Sequence of chain 1.B:
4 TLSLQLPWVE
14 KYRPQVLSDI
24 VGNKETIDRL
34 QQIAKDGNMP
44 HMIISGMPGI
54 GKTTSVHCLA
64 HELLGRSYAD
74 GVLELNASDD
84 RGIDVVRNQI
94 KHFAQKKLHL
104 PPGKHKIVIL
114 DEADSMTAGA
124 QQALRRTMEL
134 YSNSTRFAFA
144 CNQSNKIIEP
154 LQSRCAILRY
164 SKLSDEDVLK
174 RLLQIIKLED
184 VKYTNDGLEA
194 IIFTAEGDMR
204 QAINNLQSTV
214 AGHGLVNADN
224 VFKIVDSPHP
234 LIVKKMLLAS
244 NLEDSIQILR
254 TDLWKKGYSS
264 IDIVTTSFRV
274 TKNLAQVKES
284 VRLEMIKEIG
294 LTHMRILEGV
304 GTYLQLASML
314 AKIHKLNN

Sequence of chain 1.A:
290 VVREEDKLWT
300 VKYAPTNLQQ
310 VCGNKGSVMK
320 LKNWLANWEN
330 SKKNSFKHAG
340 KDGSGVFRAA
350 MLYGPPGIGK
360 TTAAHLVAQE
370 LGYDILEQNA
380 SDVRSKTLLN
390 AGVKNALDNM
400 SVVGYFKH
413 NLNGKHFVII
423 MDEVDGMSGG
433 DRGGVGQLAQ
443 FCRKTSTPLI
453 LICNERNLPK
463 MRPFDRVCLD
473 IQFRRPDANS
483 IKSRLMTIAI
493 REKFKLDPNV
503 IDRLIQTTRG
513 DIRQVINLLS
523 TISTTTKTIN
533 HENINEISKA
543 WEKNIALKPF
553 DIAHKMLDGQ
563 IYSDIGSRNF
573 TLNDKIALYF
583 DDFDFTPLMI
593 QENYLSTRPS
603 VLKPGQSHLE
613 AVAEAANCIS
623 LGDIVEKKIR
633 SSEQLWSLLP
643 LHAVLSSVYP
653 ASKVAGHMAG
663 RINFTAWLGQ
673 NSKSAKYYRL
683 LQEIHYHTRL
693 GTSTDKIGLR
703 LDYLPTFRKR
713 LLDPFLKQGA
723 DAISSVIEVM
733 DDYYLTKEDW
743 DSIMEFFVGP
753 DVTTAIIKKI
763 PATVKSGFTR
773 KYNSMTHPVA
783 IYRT

Binding-site contacts:
Ligand atom O3G contacts residue ASN456 of chain 1.A at 2.7 Å (h-bond).
Ligand atom PG contacts residue MG1 of chain 1.L at 2.9 Å.
Ligand atom O1A contacts residue ARG515 of chain 1.A at 3.2 Å (salt-bridge).
Ligand atom C5 contacts residue ILE514 of chain 1.A at 3.6 Å (hydrophobic).
Ligand atom O1B contacts residue THR360 of chain 1.A at 2.9 Å (h-bond).
Ligand atom N7 contacts residue ILE357 of chain 1.A at 3.0 Å (h-bond).
Ligand atom O2B contacts residue GLY358 of chain 1.A at 2.5 Å (h-bond).
Ligand atom O2G contacts residue MG1 of chain 1.L at 2.2 Å.
Ligand atom O2A contacts residue LYS359 of chain 1.A at 3.5 Å (salt-bridge).
Ligand atom O3B contacts residue LYS359 of chain 1.A at 3.1 Å (salt-bridge).
Ligand atom O2B contacts residue ILE357 of chain 1.A at 3.1 Å (h-bond).
Ligand atom O3B contacts residue MG1 of chain 1.L at 3.5 Å.
Ligand atom O3A contacts residue ARG515 of chain 1.A at 3.1 Å (salt-bridge).
Ligand atom S1G contacts residue GLY356 of chain 1.A at 3.5 Å (h-bond).
Ligand atom O2A contacts residue GLY358 of chain 1.A at 3.2 Å.
Ligand atom O3G contacts residue ARG128 of chain 1.B at 2.8 Å (salt-bridge).
Ligand atom N1 contacts residue CYS311 of chain 1.A at 3.5 Å (h-bond).
Ligand atom N6 contacts residue VAL310 of chain 1.A at 3.4 Å.
Ligand atom PB contacts residue LYS359 of chain 1.A at 3.6 Å.
Ligand atom N6 contacts residue CYS311 of chain 1.A at 3.1 Å (h-bond).
Ligand atom O2G contacts residue ARG157 of chain 1.B at 3.0 Å (salt-bridge).
Ligand atom N6 contacts residue ILE357 of chain 1.A at 3.3 Å (h-bond).
Ligand atom C5' contacts residue ARG515 of chain 1.A at 3.4 Å.
Ligand atom C6 contacts residue ILE514 of chain 1.A at 3.4 Å (hydrophobic).
Ligand atom O1B contacts residue LYS359 of chain 1.A at 3.5 Å (salt-bridge).
Ligand atom O1B contacts residue MG1 of chain 1.L at 2.3 Å.
Ligand atom PA contacts residue ARG515 of chain 1.A at 3.5 Å.
Ligand atom O3' contacts residue THR299 of chain 1.A at 3.3 Å (h-bond).
Ligand atom O3G contacts residue MG1 of chain 1.L at 2.9 Å.
Ligand atom O2G contacts residue ARG515 of chain 1.A at 3.3 Å (salt-bridge).
Ligand atom O2' contacts residue THR299 of chain 1.A at 2.7 Å (h-bond).
Ligand atom N7 contacts residue GLY358 of chain 1.A at 3.2 Å (h-bond).
Ligand atom O4' contacts residue ARG515 of chain 1.A at 3.4 Å.
Ligand atom C2' contacts residue PRO304 of chain 1.A at 3.5 Å (hydrophobic).
Ligand atom N6 contacts residue ILE514 of chain 1.A at 3.5 Å.
Ligand atom PB contacts residue MG1 of chain 1.L at 3.3 Å.
Ligand atom O3B contacts residue GLY356 of chain 1.A at 3.1 Å (h-bond).
Ligand atom O2A contacts residue THR361 of chain 1.A at 3.1 Å (h-bond).
Ligand atom O1A contacts residue GLU132 of chain 1.B at 3.6 Å.
Ligand atom O2B contacts residue LYS359 of chain 1.A at 2.6 Å (salt-bridge).

The protein below binds the small molecule below.
Small molecule (SMILES): Nc1ncnc2c1ncn2[C@@H]1O[C@H](COP(=O)(O)OP(=O)(O)OP(O)(O)=S)[C@@H](O)[C@H]1O